Binding-site contacts:
Ligand atom O5 contacts residue THR1017 of chain 1.C at 4.1 Å.
Ligand atom C7 contacts residue ASN1015 of chain 1.C at 3.3 Å.
Ligand atom C8 contacts residue ASN1015 of chain 1.C at 3.3 Å.
Ligand atom C2 contacts residue ASN1015 of chain 1.C at 2.5 Å.
Ligand atom C5 contacts residue ASN1015 of chain 1.C at 3.6 Å.
Ligand atom C3 contacts residue ASN1015 of chain 1.C at 3.8 Å.
Ligand atom C1 contacts residue ASN1015 of chain 1.C at 1.4 Å.
Ligand atom C6 contacts residue ASN1015 of chain 1.C at 4.1 Å.
Ligand atom N2 contacts residue ASN1015 of chain 1.C at 2.9 Å (h-bond).
Ligand atom C8 contacts residue PHE1018 of chain 1.C at 3.9 Å (hydrophobic).
Ligand atom C4 contacts residue ASN1015 of chain 1.C at 4.2 Å.
Ligand atom O7 contacts residue ASN1015 of chain 1.C at 4.2 Å.
Ligand atom O5 contacts residue ASN1015 of chain 1.C at 2.4 Å (h-bond).
Ligand atom O6 contacts residue ASN1015 of chain 1.C at 4.0 Å.

Sequence of chain 1.C:
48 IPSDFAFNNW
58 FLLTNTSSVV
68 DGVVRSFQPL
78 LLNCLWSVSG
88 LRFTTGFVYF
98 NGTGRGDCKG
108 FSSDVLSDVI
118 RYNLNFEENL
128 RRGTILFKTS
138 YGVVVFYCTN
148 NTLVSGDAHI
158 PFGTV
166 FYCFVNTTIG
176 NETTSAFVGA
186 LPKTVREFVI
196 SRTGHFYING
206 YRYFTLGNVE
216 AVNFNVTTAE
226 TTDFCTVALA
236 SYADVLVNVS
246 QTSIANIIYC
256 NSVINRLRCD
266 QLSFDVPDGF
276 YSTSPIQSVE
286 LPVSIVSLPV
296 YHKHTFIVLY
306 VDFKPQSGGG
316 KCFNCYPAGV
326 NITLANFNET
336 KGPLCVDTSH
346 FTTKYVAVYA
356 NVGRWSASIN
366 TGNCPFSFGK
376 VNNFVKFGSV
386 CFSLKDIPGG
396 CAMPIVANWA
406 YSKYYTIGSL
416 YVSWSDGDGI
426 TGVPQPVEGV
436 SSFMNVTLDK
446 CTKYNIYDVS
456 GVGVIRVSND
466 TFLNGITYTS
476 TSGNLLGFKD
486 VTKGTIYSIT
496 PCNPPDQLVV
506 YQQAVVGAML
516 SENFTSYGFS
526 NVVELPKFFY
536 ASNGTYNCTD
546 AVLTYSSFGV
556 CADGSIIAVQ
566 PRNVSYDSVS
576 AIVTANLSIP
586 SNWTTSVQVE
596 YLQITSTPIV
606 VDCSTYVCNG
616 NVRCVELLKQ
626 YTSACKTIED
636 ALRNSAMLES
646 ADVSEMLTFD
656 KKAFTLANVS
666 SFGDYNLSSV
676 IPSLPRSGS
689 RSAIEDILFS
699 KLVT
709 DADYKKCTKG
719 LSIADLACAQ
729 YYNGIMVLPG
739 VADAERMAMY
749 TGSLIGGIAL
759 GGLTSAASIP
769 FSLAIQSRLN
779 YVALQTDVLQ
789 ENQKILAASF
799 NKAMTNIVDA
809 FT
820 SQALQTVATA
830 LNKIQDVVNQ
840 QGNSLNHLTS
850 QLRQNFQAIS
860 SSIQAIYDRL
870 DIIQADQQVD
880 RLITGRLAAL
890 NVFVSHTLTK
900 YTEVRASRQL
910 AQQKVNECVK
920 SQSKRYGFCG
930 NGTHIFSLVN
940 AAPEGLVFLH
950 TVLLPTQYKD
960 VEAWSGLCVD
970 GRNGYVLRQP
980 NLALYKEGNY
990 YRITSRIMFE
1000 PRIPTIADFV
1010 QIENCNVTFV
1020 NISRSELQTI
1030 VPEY

The protein below binds the small molecule below.
Small molecule (SMILES): CC(=O)N[C@@H]1[C@@H](O)[C@H](O)[C@@H](CO)O[C@H]1O